Sequence of chain 1.G:
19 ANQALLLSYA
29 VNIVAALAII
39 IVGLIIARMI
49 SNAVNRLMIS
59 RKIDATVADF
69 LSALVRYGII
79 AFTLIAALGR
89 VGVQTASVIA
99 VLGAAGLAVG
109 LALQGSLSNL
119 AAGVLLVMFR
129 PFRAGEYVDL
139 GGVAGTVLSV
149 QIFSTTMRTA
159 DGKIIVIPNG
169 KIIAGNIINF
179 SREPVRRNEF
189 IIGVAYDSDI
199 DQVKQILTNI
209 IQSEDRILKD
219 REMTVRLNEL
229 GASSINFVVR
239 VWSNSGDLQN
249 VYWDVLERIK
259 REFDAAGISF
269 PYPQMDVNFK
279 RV

A protein and the small-molecule ligand that binds it are described below.
Small molecule (SMILES): CCCCCCCCCCC(CCCCCCCCCC)(CO[C@@H]1O[C@H](CO)[C@@H](O[C@H]2O[C@H](CO)[C@@H](O)[C@H](O)[C@H]2O)[C@H](O)[C@H]1O)CO[C@@H]1O[C@H](CO)[C@@H](O[C@H]2O[C@H](CO)[C@@H](O)[C@H](O)[C@H]2O)[C@H](O)[C@H]1O

Sequence of chain 1.A:
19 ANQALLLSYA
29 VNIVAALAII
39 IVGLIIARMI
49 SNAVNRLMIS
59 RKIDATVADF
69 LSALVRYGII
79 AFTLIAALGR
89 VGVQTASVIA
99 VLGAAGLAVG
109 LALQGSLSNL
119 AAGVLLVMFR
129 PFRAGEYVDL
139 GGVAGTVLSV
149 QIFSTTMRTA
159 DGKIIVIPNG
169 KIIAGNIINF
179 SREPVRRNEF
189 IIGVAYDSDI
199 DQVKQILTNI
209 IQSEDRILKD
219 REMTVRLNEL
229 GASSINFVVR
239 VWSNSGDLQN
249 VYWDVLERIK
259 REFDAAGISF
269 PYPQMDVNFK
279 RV

Sequence of chain 1.B:
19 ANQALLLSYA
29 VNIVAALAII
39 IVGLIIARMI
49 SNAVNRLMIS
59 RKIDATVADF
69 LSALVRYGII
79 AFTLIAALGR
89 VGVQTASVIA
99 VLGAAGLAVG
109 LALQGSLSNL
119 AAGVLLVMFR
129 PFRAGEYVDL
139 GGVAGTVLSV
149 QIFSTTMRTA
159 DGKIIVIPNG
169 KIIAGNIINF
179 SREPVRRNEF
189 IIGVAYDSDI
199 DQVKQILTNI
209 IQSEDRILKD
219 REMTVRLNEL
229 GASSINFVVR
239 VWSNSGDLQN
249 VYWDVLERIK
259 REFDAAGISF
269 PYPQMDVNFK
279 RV

Binding-site contacts:
Ligand atom CBA contacts residue PEE1 of chain 1.NA at 3.6 Å.
Ligand atom CCO contacts residue AV01 of chain 1.OA at 3.7 Å.
Ligand atom CAB contacts residue THR64 of chain 1.G at 3.7 Å.
Ligand atom O6 contacts residue PEE1 of chain 1.NA at 3.2 Å.
Ligand atom CAB contacts residue PHE68 of chain 1.G at 3.8 Å (hydrophobic).
Ligand atom CCU contacts residue AV01 of chain 1.OA at 4.0 Å.
Ligand atom OAP contacts residue ILE61 of chain 1.G at 4.0 Å.
Ligand atom CAX contacts residue VAL122 of chain 1.G at 4.0 Å (hydrophobic).
Ligand atom CAA contacts residue LEU115 of chain 1.A at 3.7 Å (hydrophobic).
Ligand atom CBT contacts residue AV01 of chain 1.OA at 3.6 Å.
Ligand atom C3 contacts residue ARG74 of chain 1.A at 3.3 Å.
Ligand atom OAN contacts residue ILE61 of chain 1.G at 3.6 Å.
Ligand atom CAB contacts residue LEU118 of chain 1.G at 3.7 Å (hydrophobic).
Ligand atom CBR contacts residue PEE1 of chain 1.NA at 3.8 Å.
Ligand atom OAR contacts residue AV01 of chain 1.OA at 2.6 Å (h-bond).
Ligand atom CBD contacts residue PHE68 of chain 1.G at 3.9 Å (hydrophobic).
Ligand atom CAX contacts residue ALA119 of chain 1.G at 4.0 Å (hydrophobic).
Ligand atom CBI contacts residue AV01 of chain 1.OA at 3.7 Å.
Ligand atom CAA contacts residue GLY108 of chain 1.A at 3.9 Å.
Ligand atom CBD contacts residue ALA110 of chain 1.A at 3.7 Å (hydrophobic).
Ligand atom O1 contacts residue TYR75 of chain 1.A at 3.9 Å.
Ligand atom C1 contacts residue TYR75 of chain 1.A at 3.7 Å (hydrophobic).
Ligand atom CBS contacts residue TYR75 of chain 1.A at 3.5 Å (hydrophobic).
Ligand atom OAV contacts residue MET126 of chain 1.G at 3.8 Å.
Ligand atom OAP contacts residue VAL65 of chain 1.G at 4.0 Å.
Ligand atom CBC contacts residue PHE68 of chain 1.A at 3.7 Å (hydrophobic).
Ligand atom CBF contacts residue VAL107 of chain 1.A at 3.9 Å (hydrophobic).
Ligand atom CBP contacts residue AV01 of chain 1.OA at 3.8 Å.
Ligand atom OAL contacts residue AV01 of chain 1.OA at 3.4 Å (h-bond).
Ligand atom CBB contacts residue PHE68 of chain 1.G at 3.9 Å (hydrophobic).
Ligand atom O2 contacts residue ARG74 of chain 1.A at 3.9 Å.
Ligand atom CAB contacts residue VAL65 of chain 1.G at 3.7 Å (hydrophobic).
Ligand atom O2 contacts residue ALA71 of chain 1.A at 3.5 Å.
Ligand atom OAN contacts residue ASP62 of chain 1.G at 3.6 Å (salt-bridge).
Ligand atom OAT contacts residue MET126 of chain 1.G at 3.8 Å.
Ligand atom CAZ contacts residue ALA110 of chain 1.A at 3.6 Å (hydrophobic).
Ligand atom CBG contacts residue TYR75 of chain 1.A at 3.4 Å (hydrophobic).
Ligand atom O2 contacts residue AV01 of chain 1.OA at 3.3 Å.
Ligand atom CAX contacts residue LEU118 of chain 1.G at 3.9 Å (hydrophobic).
Ligand atom CAW contacts residue LEU111 of chain 1.A at 4.0 Å (hydrophobic).